Sequence of chain 1.B:
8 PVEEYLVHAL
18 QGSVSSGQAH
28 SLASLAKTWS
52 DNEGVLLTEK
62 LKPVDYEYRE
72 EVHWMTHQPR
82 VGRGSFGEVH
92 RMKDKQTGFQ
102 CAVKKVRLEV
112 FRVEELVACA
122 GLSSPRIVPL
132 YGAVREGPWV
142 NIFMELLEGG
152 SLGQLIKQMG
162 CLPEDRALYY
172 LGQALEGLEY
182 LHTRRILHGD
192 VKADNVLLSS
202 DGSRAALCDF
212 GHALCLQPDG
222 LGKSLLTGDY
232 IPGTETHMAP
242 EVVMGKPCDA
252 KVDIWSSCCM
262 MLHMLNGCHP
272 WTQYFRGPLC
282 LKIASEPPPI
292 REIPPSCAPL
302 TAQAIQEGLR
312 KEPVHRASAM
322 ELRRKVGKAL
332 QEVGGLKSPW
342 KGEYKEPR

The protein below binds the small molecule below.
Small molecule (SMILES): NC(=O)c1cccn1Cc1ccccc1Cl

Binding-site contacts:
Ligand atom C5 contacts residue LEU198 of chain 1.B at 3.8 Å (hydrophobic).
Ligand atom C10 contacts residue ARG84 of chain 1.B at 3.4 Å.
Ligand atom O contacts residue LEU148 of chain 1.B at 3.0 Å (h-bond).
Ligand atom CL contacts residue GLU149 of chain 1.B at 3.5 Å.
Ligand atom C6 contacts residue LEU198 of chain 1.B at 3.9 Å (hydrophobic).
Ligand atom CL contacts residue LEU148 of chain 1.B at 3.3 Å.
Ligand atom C11 contacts residue ARG84 of chain 1.B at 3.2 Å.
Ligand atom C9 contacts residue ARG92 of chain 1.B at 3.8 Å.
Ligand atom C1 contacts residue GLU146 of chain 1.B at 3.7 Å.
Ligand atom N1 contacts residue GLU146 of chain 1.B at 2.8 Å (salt-bridge).
Ligand atom N1 contacts residue ALA103 of chain 1.B at 4.0 Å.
Ligand atom O contacts residue GLU146 of chain 1.B at 3.6 Å.
Ligand atom C10 contacts residue ARG92 of chain 1.B at 3.8 Å.
Ligand atom C3 contacts residue VAL90 of chain 1.B at 3.9 Å (hydrophobic).
Ligand atom C9 contacts residue ARG84 of chain 1.B at 3.8 Å.
Ligand atom N1 contacts residue LEU198 of chain 1.B at 3.5 Å.
Ligand atom CL contacts residue ARG84 of chain 1.B at 3.9 Å.
Ligand atom C11 contacts residue SO41 of chain 1.M at 3.7 Å.
Ligand atom C6 contacts residue LEU148 of chain 1.B at 4.0 Å (hydrophobic).
Ligand atom C1 contacts residue LEU148 of chain 1.B at 3.9 Å (hydrophobic).
Ligand atom C11 contacts residue LEU147 of chain 1.B at 3.4 Å (hydrophobic).
Ligand atom C12 contacts residue ARG84 of chain 1.B at 3.4 Å.
Ligand atom C7 contacts residue LEU147 of chain 1.B at 3.7 Å (hydrophobic).
Ligand atom C9 contacts residue VAL90 of chain 1.B at 3.8 Å (hydrophobic).
Ligand atom O contacts residue LEU147 of chain 1.B at 3.4 Å.
Ligand atom N1 contacts residue MET145 of chain 1.B at 3.5 Å (h-bond).
Ligand atom C4 contacts residue VAL90 of chain 1.B at 3.9 Å (hydrophobic).
Ligand atom C8 contacts residue LEU147 of chain 1.B at 4.0 Å (hydrophobic).
Ligand atom C9 contacts residue HIS91 of chain 1.B at 3.9 Å.
Ligand atom C1 contacts residue LEU198 of chain 1.B at 3.5 Å (hydrophobic).
Ligand atom C10 contacts residue LEU147 of chain 1.B at 3.7 Å (hydrophobic).
Ligand atom CL contacts residue GLY151 of chain 1.B at 3.8 Å.
Ligand atom C12 contacts residue LEU147 of chain 1.B at 3.4 Å (hydrophobic).
Ligand atom C7 contacts residue ARG84 of chain 1.B at 3.4 Å.
Ligand atom C8 contacts residue ARG84 of chain 1.B at 3.6 Å.
Ligand atom C6 contacts residue ARG84 of chain 1.B at 4.0 Å.
Ligand atom N2 contacts residue LEU198 of chain 1.B at 3.5 Å.
Ligand atom C8 contacts residue VAL90 of chain 1.B at 3.5 Å (hydrophobic).
Ligand atom C2 contacts residue LEU198 of chain 1.B at 3.4 Å (hydrophobic).
Ligand atom C3 contacts residue LEU198 of chain 1.B at 3.4 Å (hydrophobic).